The small molecule below binds the protein below.
Small molecule (SMILES): CC(=O)N[C@@H]1[C@@H](O)[C@H](O[C@@H]2O[C@H](CO)[C@@H](O[C@@H]3O[C@H](CO[C@H]4O[C@H](CO)[C@@H](O)[C@H](O)[C@@H]4O)[C@@H](O)[C@H](O[C@H]4O[C@H](CO)[C@@H](O)[C@H](O)[C@@H]4O)[C@@H]3O)[C@H](O)[C@H]2NC(C)=O)[C@@H](CO)O[C@H]1O

Binding-site contacts:
Ligand atom O2 contacts residue ILE13 of chain 1.B at 3.4 Å.
Ligand atom O6 contacts residue THR51 of chain 1.B at 2.7 Å (h-bond).
Ligand atom C6 contacts residue TYR48 of chain 1.B at 3.6 Å (hydrophobic).
Ligand atom O7 contacts residue THR51 of chain 1.B at 3.3 Å.
Ligand atom C4 contacts residue ASP54 of chain 1.B at 3.4 Å.
Ligand atom O3 contacts residue ASP140 of chain 1.B at 3.0 Å (salt-bridge).
Ligand atom C4 contacts residue PHE1 of chain 1.B at 3.7 Å (hydrophobic).
Ligand atom C3 contacts residue ASP140 of chain 1.B at 3.3 Å.
Ligand atom O5 contacts residue PHE1 of chain 1.B at 3.0 Å (h-bond).
Ligand atom O4 contacts residue ASP54 of chain 1.B at 2.5 Å (salt-bridge).
Ligand atom O7 contacts residue TYR137 of chain 1.B at 3.4 Å (h-bond).
Ligand atom C3 contacts residue TYR137 of chain 1.B at 3.3 Å (hydrophobic).
Ligand atom C6 contacts residue PHE1 of chain 1.B at 3.7 Å (hydrophobic).
Ligand atom C6 contacts residue ASP47 of chain 1.B at 3.6 Å.
Ligand atom O3 contacts residue THR51 of chain 1.B at 3.6 Å.
Ligand atom C6 contacts residue THR51 of chain 1.B at 3.7 Å.
Ligand atom C1 contacts residue TYR137 of chain 1.B at 3.5 Å (hydrophobic).
Ligand atom C5 contacts residue PHE1 of chain 1.B at 3.6 Å (hydrophobic).
Ligand atom C6 contacts residue ASP54 of chain 1.B at 3.4 Å.
Ligand atom C1 contacts residue PHE1 of chain 1.B at 3.7 Å (hydrophobic).
Ligand atom O2 contacts residue PHE1 of chain 1.B at 2.9 Å (h-bond).
Ligand atom O6 contacts residue ASN46 of chain 1.B at 3.3 Å (h-bond).
Ligand atom C7 contacts residue TYR137 of chain 1.B at 3.3 Å (hydrophobic).
Ligand atom O3 contacts residue GLN133 of chain 1.B at 2.8 Å (h-bond).
Ligand atom O6 contacts residue PHE1 of chain 1.B at 2.8 Å (h-bond).
Ligand atom C5 contacts residue TYR137 of chain 1.B at 3.4 Å (hydrophobic).
Ligand atom C4 contacts residue GLN133 of chain 1.B at 3.7 Å.
Ligand atom O3 contacts residue ASN135 of chain 1.B at 3.6 Å (h-bond).
Ligand atom C7 contacts residue THR51 of chain 1.B at 3.4 Å.
Ligand atom O6 contacts residue ASP47 of chain 1.B at 2.8 Å (salt-bridge).
Ligand atom C2 contacts residue TYR137 of chain 1.B at 3.7 Å (hydrophobic).
Ligand atom C4 contacts residue TYR137 of chain 1.B at 3.7 Å (hydrophobic).
Ligand atom C6 contacts residue TYR48 of chain 1.B at 3.7 Å (hydrophobic).
Ligand atom C8 contacts residue THR51 of chain 1.B at 3.5 Å.
Ligand atom C6 contacts residue ASN46 of chain 1.B at 3.5 Å.
Ligand atom O4 contacts residue GLN133 of chain 1.B at 3.5 Å (h-bond).
Ligand atom O4 contacts residue ASN135 of chain 1.B at 3.2 Å (h-bond).
Ligand atom O6 contacts residue ASP54 of chain 1.B at 2.5 Å (salt-bridge).
Ligand atom C8 contacts residue TYR137 of chain 1.B at 3.3 Å (hydrophobic).
Ligand atom O4 contacts residue ILE52 of chain 1.B at 3.7 Å.

Sequence of chain 1.B:
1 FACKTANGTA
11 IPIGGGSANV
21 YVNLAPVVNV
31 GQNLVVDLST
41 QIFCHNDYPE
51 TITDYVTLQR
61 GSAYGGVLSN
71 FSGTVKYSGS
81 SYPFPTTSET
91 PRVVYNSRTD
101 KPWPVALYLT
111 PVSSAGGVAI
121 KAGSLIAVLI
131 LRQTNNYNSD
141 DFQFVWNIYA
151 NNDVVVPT